Sequence of chain 1.B:
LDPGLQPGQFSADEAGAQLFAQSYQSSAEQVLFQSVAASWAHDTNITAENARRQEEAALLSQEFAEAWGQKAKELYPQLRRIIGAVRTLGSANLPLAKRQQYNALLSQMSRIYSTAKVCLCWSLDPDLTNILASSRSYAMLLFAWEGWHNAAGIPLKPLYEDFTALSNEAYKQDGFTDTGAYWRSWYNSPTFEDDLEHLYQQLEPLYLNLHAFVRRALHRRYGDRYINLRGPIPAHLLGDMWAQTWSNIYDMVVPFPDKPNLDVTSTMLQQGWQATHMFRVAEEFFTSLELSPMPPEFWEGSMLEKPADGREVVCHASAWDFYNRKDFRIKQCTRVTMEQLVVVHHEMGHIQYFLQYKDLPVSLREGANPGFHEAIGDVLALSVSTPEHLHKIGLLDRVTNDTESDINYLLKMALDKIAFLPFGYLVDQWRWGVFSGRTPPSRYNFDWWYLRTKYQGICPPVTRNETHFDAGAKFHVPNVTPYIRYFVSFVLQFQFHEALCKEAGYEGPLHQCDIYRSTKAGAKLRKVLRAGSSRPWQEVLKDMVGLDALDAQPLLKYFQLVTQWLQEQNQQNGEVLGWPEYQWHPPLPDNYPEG

A protein and the small-molecule ligand that binds it are described below.
Small molecule (SMILES): CC(=O)N[C@H]1[C@H](O[C@H]2[C@H](O)[C@@H](NC(C)=O)CO[C@@H]2CO)O[C@H](CO)[C@@H](O)[C@@H]1O

Binding-site contacts:
Ligand atom O6 contacts residue GLU522 of chain 1.B at 3.4 Å.
Ligand atom O4 contacts residue PRO524 of chain 1.B at 3.9 Å.
Ligand atom C6 contacts residue GLY523 of chain 1.B at 4.5 Å.
Ligand atom C8 contacts residue ASN416 of chain 1.B at 4.4 Å.
Ligand atom C1 contacts residue ASN416 of chain 1.B at 1.5 Å.
Ligand atom C2 contacts residue ASN416 of chain 1.B at 2.5 Å.
Ligand atom O3 contacts residue PRO524 of chain 1.B at 4.2 Å.
Ligand atom N2 contacts residue ASN416 of chain 1.B at 2.9 Å (h-bond).
Ligand atom C8 contacts residue GLU403 of chain 1.B at 3.6 Å.
Ligand atom C2 contacts residue GLN527 of chain 1.B at 3.8 Å.
Ligand atom C3 contacts residue PRO524 of chain 1.B at 4.0 Å (hydrophobic).
Ligand atom O7 contacts residue ASN416 of chain 1.B at 3.3 Å (h-bond).
Ligand atom C3 contacts residue GLN527 of chain 1.B at 3.8 Å.
Ligand atom C7 contacts residue GLN527 of chain 1.B at 4.1 Å.
Ligand atom C4 contacts residue ASN416 of chain 1.B at 4.3 Å.
Ligand atom O3 contacts residue GLU522 of chain 1.B at 4.4 Å.
Ligand atom O6 contacts residue GLY523 of chain 1.B at 3.1 Å (h-bond).
Ligand atom C3 contacts residue ASN416 of chain 1.B at 3.8 Å.
Ligand atom C8 contacts residue GLN527 of chain 1.B at 4.2 Å.
Ligand atom C7 contacts residue ASN416 of chain 1.B at 3.3 Å.
Ligand atom C1 contacts residue GLN527 of chain 1.B at 3.8 Å.
Ligand atom C5 contacts residue ASN416 of chain 1.B at 3.7 Å.
Ligand atom C4 contacts residue GLY523 of chain 1.B at 4.4 Å.
Ligand atom O4 contacts residue GLU522 of chain 1.B at 4.3 Å.
Ligand atom N2 contacts residue GLN527 of chain 1.B at 3.1 Å (h-bond).
Ligand atom O5 contacts residue ASN416 of chain 1.B at 2.5 Å (h-bond).
Ligand atom O3 contacts residue GLY523 of chain 1.B at 4.4 Å.
Ligand atom C2 contacts residue GLY523 of chain 1.B at 4.5 Å.
Ligand atom O5 contacts residue GLY523 of chain 1.B at 4.0 Å.
Ligand atom O7 contacts residue PRO524 of chain 1.B at 3.5 Å.
Ligand atom C4 contacts residue GLU522 of chain 1.B at 4.1 Å.